Binding-site contacts:
Ligand atom C5 contacts residue ASN331 of chain 1.B at 3.6 Å.
Ligand atom C2 contacts residue GLN580 of chain 1.B at 3.4 Å.
Ligand atom C8 contacts residue PRO579 of chain 1.B at 3.5 Å (hydrophobic).
Ligand atom N2 contacts residue GLN580 of chain 1.B at 2.5 Å (h-bond).
Ligand atom C7 contacts residue ASN331 of chain 1.B at 3.7 Å.
Ligand atom C3 contacts residue ASN331 of chain 1.B at 3.8 Å.
Ligand atom C7 contacts residue LEU582 of chain 1.B at 4.4 Å (hydrophobic).
Ligand atom O7 contacts residue LEU582 of chain 1.B at 3.8 Å.
Ligand atom C1 contacts residue ASN331 of chain 1.B at 1.4 Å.
Ligand atom N2 contacts residue THR581 of chain 1.B at 4.4 Å.
Ligand atom O3 contacts residue LEU582 of chain 1.B at 4.3 Å.
Ligand atom C3 contacts residue GLN580 of chain 1.B at 3.8 Å.
Ligand atom C8 contacts residue GLN580 of chain 1.B at 3.6 Å.
Ligand atom C8 contacts residue THR581 of chain 1.B at 4.2 Å.
Ligand atom C1 contacts residue GLN580 of chain 1.B at 3.4 Å.
Ligand atom C7 contacts residue GLN580 of chain 1.B at 3.5 Å.
Ligand atom N2 contacts residue ASN331 of chain 1.B at 3.0 Å (h-bond).
Ligand atom C4 contacts residue ASN331 of chain 1.B at 4.1 Å.
Ligand atom O7 contacts residue ASN331 of chain 1.B at 3.9 Å.
Ligand atom O5 contacts residue ASN331 of chain 1.B at 2.2 Å (h-bond).
Ligand atom C2 contacts residue ASN331 of chain 1.B at 2.4 Å.
Ligand atom C8 contacts residue LEU582 of chain 1.B at 4.0 Å (hydrophobic).

Sequence of chain 1.B:
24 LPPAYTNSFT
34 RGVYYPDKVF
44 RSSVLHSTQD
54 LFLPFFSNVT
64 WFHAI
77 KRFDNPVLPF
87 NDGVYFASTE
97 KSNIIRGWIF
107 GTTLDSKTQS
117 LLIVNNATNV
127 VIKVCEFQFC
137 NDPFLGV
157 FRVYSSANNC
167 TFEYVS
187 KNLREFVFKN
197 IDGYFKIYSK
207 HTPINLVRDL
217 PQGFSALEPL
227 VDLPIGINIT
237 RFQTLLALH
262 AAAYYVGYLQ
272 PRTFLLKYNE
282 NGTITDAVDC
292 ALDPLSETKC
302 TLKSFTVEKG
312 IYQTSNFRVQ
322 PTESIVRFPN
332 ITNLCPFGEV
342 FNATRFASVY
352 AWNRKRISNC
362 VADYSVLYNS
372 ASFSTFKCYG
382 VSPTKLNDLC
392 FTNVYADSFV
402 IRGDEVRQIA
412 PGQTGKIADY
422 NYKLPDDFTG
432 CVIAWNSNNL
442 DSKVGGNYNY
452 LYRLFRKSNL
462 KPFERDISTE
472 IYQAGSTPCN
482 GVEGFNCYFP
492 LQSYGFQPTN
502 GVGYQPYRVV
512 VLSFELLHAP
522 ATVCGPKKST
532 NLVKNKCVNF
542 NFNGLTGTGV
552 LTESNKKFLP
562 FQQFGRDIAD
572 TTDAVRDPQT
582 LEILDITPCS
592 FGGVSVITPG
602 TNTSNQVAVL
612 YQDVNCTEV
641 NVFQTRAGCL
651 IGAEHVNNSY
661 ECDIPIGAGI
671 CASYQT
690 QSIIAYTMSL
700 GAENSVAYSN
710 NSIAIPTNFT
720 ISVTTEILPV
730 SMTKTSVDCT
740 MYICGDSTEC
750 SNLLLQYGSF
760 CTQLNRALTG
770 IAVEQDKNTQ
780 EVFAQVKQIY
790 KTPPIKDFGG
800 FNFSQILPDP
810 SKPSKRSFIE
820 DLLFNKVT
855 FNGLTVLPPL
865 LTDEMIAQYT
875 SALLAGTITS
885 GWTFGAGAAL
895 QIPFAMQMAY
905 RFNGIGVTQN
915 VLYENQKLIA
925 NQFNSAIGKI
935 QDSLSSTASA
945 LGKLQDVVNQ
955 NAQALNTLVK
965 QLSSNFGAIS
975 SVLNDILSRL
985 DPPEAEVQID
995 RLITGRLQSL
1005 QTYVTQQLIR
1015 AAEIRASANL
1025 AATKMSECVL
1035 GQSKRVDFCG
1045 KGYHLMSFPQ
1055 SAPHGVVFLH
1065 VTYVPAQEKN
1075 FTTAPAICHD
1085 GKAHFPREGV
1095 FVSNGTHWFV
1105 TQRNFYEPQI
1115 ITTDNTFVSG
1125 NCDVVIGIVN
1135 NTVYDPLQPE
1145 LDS

This protein binds this small molecule.
Small molecule (SMILES): CC(=O)N[C@H]1[C@H](O[C@H]2[C@H](O)[C@@H](NC(C)=O)CO[C@@H]2CO)O[C@H](CO)[C@@H](O)[C@@H]1O